Binding-site contacts:
Ligand atom N2 contacts residue ASN165 of chain 1.A at 2.9 Å (h-bond).
Ligand atom C4 contacts residue GLY130 of chain 1.A at 4.3 Å.
Ligand atom C3 contacts residue ASN165 of chain 1.A at 3.8 Å.
Ligand atom O5 contacts residue THR131 of chain 1.A at 4.1 Å.
Ligand atom O7 contacts residue GLY130 of chain 1.A at 3.3 Å.
Ligand atom C5 contacts residue GLY130 of chain 1.A at 4.0 Å.
Ligand atom C3 contacts residue THR131 of chain 1.A at 4.2 Å.
Ligand atom C5 contacts residue ASN165 of chain 1.A at 3.7 Å.
Ligand atom C1 contacts residue ASN165 of chain 1.A at 1.4 Å.
Ligand atom C1 contacts residue GLN161 of chain 1.A at 4.3 Å.
Ligand atom C8 contacts residue GLN161 of chain 1.A at 3.4 Å.
Ligand atom C3 contacts residue GLY130 of chain 1.A at 4.4 Å.
Ligand atom C7 contacts residue GLY130 of chain 1.A at 3.7 Å.
Ligand atom N2 contacts residue GLN161 of chain 1.A at 2.8 Å (h-bond).
Ligand atom C8 contacts residue GLY130 of chain 1.A at 4.3 Å.
Ligand atom C2 contacts residue GLN161 of chain 1.A at 3.8 Å.
Ligand atom N2 contacts residue GLY130 of chain 1.A at 4.3 Å.
Ligand atom C6 contacts residue GLY130 of chain 1.A at 4.5 Å.
Ligand atom O3 contacts residue GLN161 of chain 1.A at 4.2 Å.
Ligand atom O6 contacts residue ASN165 of chain 1.A at 3.9 Å.
Ligand atom O4 contacts residue THR131 of chain 1.A at 4.3 Å.
Ligand atom O4 contacts residue GLY130 of chain 1.A at 3.5 Å.
Ligand atom C7 contacts residue GLN161 of chain 1.A at 3.5 Å.
Ligand atom C4 contacts residue ASN165 of chain 1.A at 4.3 Å.
Ligand atom C3 contacts residue GLN161 of chain 1.A at 3.8 Å.
Ligand atom C2 contacts residue ASN165 of chain 1.A at 2.5 Å.
Ligand atom C7 contacts residue ASN165 of chain 1.A at 3.1 Å.
Ligand atom C8 contacts residue TRP129 of chain 1.A at 3.5 Å (hydrophobic).
Ligand atom C1 contacts residue GLY130 of chain 1.A at 4.5 Å.
Ligand atom O3 contacts residue THR131 of chain 1.A at 4.3 Å.
Ligand atom O7 contacts residue TRP129 of chain 1.A at 4.3 Å.
Ligand atom C8 contacts residue ASN165 of chain 1.A at 4.3 Å.
Ligand atom O5 contacts residue ASN165 of chain 1.A at 2.4 Å (h-bond).
Ligand atom O7 contacts residue ASN165 of chain 1.A at 2.9 Å (h-bond).

The small molecule below binds the protein below.
Small molecule (SMILES): CC(=O)N[C@H]1[C@H](O[C@H]2[C@H](O)[C@@H](NC(C)=O)CO[C@@H]2CO)O[C@H](CO)[C@@H](O)[C@@H]1O

Sequence of chain 1.A:
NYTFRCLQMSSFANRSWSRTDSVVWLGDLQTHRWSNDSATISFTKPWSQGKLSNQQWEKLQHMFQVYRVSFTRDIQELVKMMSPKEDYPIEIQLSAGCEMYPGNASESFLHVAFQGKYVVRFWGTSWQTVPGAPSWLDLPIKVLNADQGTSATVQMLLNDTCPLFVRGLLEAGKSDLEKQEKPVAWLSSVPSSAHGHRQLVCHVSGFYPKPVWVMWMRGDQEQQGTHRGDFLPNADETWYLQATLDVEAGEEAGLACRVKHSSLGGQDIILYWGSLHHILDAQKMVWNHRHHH